Sequence of chain 1.C:
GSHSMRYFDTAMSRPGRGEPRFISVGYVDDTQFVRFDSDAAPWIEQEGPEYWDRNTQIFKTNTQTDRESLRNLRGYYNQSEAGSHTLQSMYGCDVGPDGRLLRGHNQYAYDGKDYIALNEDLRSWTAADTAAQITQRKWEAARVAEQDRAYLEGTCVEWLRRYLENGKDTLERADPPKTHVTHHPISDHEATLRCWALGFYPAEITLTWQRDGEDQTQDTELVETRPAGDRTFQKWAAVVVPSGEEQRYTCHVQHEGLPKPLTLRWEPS

The protein below binds the small molecule below.
Small molecule (SMILES): CC(C)C[C@H](NC(=O)CNC(=O)[C@H](Cc1ccc(O)cc1)NC(=O)[C@H](C)NC(=O)[C@H](CCCN=C(N)N)NC(=O)CNC(=O)[C@H](CCCN=C(N)N)NC(=O)[C@H](CC(C)C)NC(=O)[C@@H](N)Cc1ccccc1)C(=O)O

Binding-site contacts:
Ligand atom CZ contacts residue ASP74 of chain 1.C at 3.3 Å.
Ligand atom OXT contacts residue ASN80 of chain 1.C at 2.9 Å (h-bond).
Ligand atom CE1 contacts residue ASN63 of chain 1.C at 3.4 Å.
Ligand atom CD1 contacts residue TYR7 of chain 1.C at 3.4 Å (hydrophobic).
Ligand atom O contacts residue TRP147 of chain 1.C at 3.0 Å (h-bond).
Ligand atom O contacts residue LYS146 of chain 1.C at 3.1 Å (salt-bridge).
Ligand atom N contacts residue TYR7 of chain 1.C at 2.8 Å (h-bond).
Ligand atom C contacts residue TYR84 of chain 1.C at 3.4 Å (hydrophobic).
Ligand atom CE2 contacts residue ILE66 of chain 1.C at 3.5 Å (hydrophobic).
Ligand atom NH1 contacts residue ASN70 of chain 1.C at 3.1 Å (h-bond).
Ligand atom CD2 contacts residue TYR123 of chain 1.C at 3.4 Å (hydrophobic).
Ligand atom O contacts residue ASN70 of chain 1.C at 3.0 Å (h-bond).
Ligand atom NH1 contacts residue TYR99 of chain 1.C at 3.2 Å.
Ligand atom CA contacts residue TYR7 of chain 1.C at 3.5 Å (hydrophobic).
Ligand atom O contacts residue TYR84 of chain 1.C at 2.6 Å (h-bond).
Ligand atom OXT contacts residue TYR84 of chain 1.C at 3.4 Å (h-bond).
Ligand atom CA contacts residue TYR171 of chain 1.C at 3.4 Å (hydrophobic).
Ligand atom N contacts residue ASN63 of chain 1.C at 3.1 Å (h-bond).
Ligand atom O contacts residue TYR159 of chain 1.C at 2.5 Å (h-bond).
Ligand atom NH1 contacts residue ASP74 of chain 1.C at 2.6 Å (salt-bridge).
Ligand atom N contacts residue ASN70 of chain 1.C at 2.9 Å (h-bond).
Ligand atom N contacts residue SER77 of chain 1.C at 2.9 Å (h-bond).
Ligand atom CD1 contacts residue ASN63 of chain 1.C at 3.4 Å.
Ligand atom C contacts residue SER77 of chain 1.C at 3.4 Å.
Ligand atom CG contacts residue TYR159 of chain 1.C at 3.4 Å (hydrophobic).
Ligand atom O contacts residue THR73 of chain 1.C at 2.6 Å (h-bond).
Ligand atom CG contacts residue ASN70 of chain 1.C at 3.3 Å.
Ligand atom NH2 contacts residue TYR116 of chain 1.C at 3.0 Å (h-bond).
Ligand atom NH2 contacts residue ASP9 of chain 1.C at 2.6 Å (salt-bridge).
Ligand atom NE contacts residue ASP156 of chain 1.C at 3.5 Å (salt-bridge).
Ligand atom CE2 contacts residue ALA150 of chain 1.C at 3.3 Å (hydrophobic).
Ligand atom CD contacts residue ASP74 of chain 1.C at 3.4 Å.
Ligand atom N contacts residue TYR99 of chain 1.C at 2.9 Å (h-bond).
Ligand atom N contacts residue TYR171 of chain 1.C at 2.6 Å (h-bond).
Ligand atom CA contacts residue TYR99 of chain 1.C at 3.5 Å (hydrophobic).
Ligand atom C contacts residue TYR7 of chain 1.C at 3.4 Å (hydrophobic).
Ligand atom C contacts residue LYS146 of chain 1.C at 3.3 Å.
Ligand atom CA contacts residue SER77 of chain 1.C at 3.0 Å.
Ligand atom OXT contacts residue LYS146 of chain 1.C at 2.8 Å (salt-bridge).
Ligand atom O contacts residue THR143 of chain 1.C at 2.5 Å (h-bond).